A protein and the small-molecule ligand that binds it are described below.
Small molecule (SMILES): CN(C)CCCC[C@H](N)C(=O)O

Sequence of chain 2.A:
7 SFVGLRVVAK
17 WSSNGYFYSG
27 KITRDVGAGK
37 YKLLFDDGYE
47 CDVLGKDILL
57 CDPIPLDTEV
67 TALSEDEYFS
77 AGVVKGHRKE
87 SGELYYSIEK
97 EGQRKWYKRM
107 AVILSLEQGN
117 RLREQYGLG

Binding-site contacts:
Ligand atom CH2 contacts residue TRP17 of chain 2.A at 3.3 Å (hydrophobic).
Ligand atom CH2 contacts residue TYR24 of chain 2.A at 4.4 Å (hydrophobic).
Ligand atom NZ contacts residue TYR45 of chain 2.A at 4.4 Å.
Ligand atom CB contacts residue ASN20 of chain 2.A at 4.4 Å.
Ligand atom CG contacts residue ASP43 of chain 2.A at 4.3 Å.
Ligand atom CE contacts residue TYR24 of chain 2.A at 3.2 Å (hydrophobic).
Ligand atom CB contacts residue TYR24 of chain 2.A at 4.0 Å (hydrophobic).
Ligand atom N contacts residue ASN20 of chain 2.A at 4.2 Å.
Ligand atom CD contacts residue ASP43 of chain 2.A at 4.3 Å.
Ligand atom NZ contacts residue ASP43 of chain 2.A at 2.9 Å (salt-bridge).
Ligand atom CH1 contacts residue ASP43 of chain 2.A at 3.1 Å.
Ligand atom NZ contacts residue TYR24 of chain 2.A at 4.3 Å.
Ligand atom CH1 contacts residue TYR24 of chain 2.A at 3.8 Å (hydrophobic).
Ligand atom CG contacts residue TYR24 of chain 2.A at 4.2 Å (hydrophobic).
Ligand atom CD contacts residue TYR24 of chain 2.A at 3.4 Å (hydrophobic).
Ligand atom CH1 contacts residue PHE41 of chain 2.A at 3.5 Å (hydrophobic).
Ligand atom CH2 contacts residue ASP43 of chain 2.A at 4.2 Å.
Ligand atom CE contacts residue ASP43 of chain 2.A at 3.3 Å.